Sequence of chain 1.Z:
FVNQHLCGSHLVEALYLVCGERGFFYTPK

Sequence of chain 1.DA:
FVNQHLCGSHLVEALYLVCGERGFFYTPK

Binding-site contacts:
Ligand atom C1 contacts residue LEU11 of chain 1.Z at 3.8 Å (hydrophobic).
Ligand atom O1 contacts residue CYS6 of chain 1.Y at 2.5 Å (h-bond).
Ligand atom C2 contacts residue LEU11 of chain 1.Z at 4.2 Å (hydrophobic).
Ligand atom C4 contacts residue HIS5 of chain 1.DA at 3.9 Å.
Ligand atom C6 contacts residue VAL2 of chain 1.DA at 4.3 Å (hydrophobic).
Ligand atom C2 contacts residue CYS11 of chain 1.Y at 3.9 Å (hydrophobic).
Ligand atom C6 contacts residue CYS7 of chain 1.Z at 4.0 Å (hydrophobic).
Ligand atom C1 contacts residue ILE10 of chain 1.Y at 4.4 Å (hydrophobic).
Ligand atom C1 contacts residue CYS11 of chain 1.Y at 3.8 Å (hydrophobic).
Ligand atom C2 contacts residue LEU16 of chain 1.Y at 4.4 Å (hydrophobic).
Ligand atom C6 contacts residue LEU11 of chain 1.Z at 3.5 Å (hydrophobic).
Ligand atom C4 contacts residue HIS10 of chain 1.Z at 4.0 Å.
Ligand atom C2 contacts residue ILE10 of chain 1.Y at 4.1 Å (hydrophobic).
Ligand atom C4 contacts residue LEU11 of chain 1.Z at 4.0 Å (hydrophobic).
Ligand atom C1 contacts residue CYS6 of chain 1.Y at 3.3 Å (hydrophobic).
Ligand atom O3 contacts residue LEU16 of chain 1.Y at 3.7 Å.
Ligand atom C5 contacts residue LEU11 of chain 1.Z at 3.6 Å (hydrophobic).
Ligand atom O1 contacts residue ILE10 of chain 1.Y at 3.4 Å.
Ligand atom C2 contacts residue HIS5 of chain 1.DA at 4.1 Å.
Ligand atom O1 contacts residue SER9 of chain 1.Y at 3.6 Å.
Ligand atom C3 contacts residue HIS5 of chain 1.DA at 3.5 Å.
Ligand atom O1 contacts residue CYS11 of chain 1.Y at 2.8 Å (h-bond).
Ligand atom C4 contacts residue ALA14 of chain 1.Z at 4.3 Å (hydrophobic).
Ligand atom C5 contacts residue LEU6 of chain 1.DA at 4.2 Å (hydrophobic).
Ligand atom C3 contacts residue LEU16 of chain 1.Y at 4.3 Å (hydrophobic).
Ligand atom C6 contacts residue CYS6 of chain 1.Y at 3.3 Å (hydrophobic).
Ligand atom C5 contacts residue HIS10 of chain 1.Z at 4.0 Å.
Ligand atom C5 contacts residue HIS5 of chain 1.DA at 4.3 Å.
Ligand atom O1 contacts residue LEU11 of chain 1.Z at 4.4 Å.
Ligand atom C5 contacts residue CYS7 of chain 1.Z at 4.2 Å (hydrophobic).
Ligand atom O3 contacts residue LEU17 of chain 1.HA at 3.4 Å.
Ligand atom O1 contacts residue VAL2 of chain 1.DA at 4.3 Å.
Ligand atom O3 contacts residue ALA14 of chain 1.Z at 3.6 Å.
Ligand atom C3 contacts residue LEU11 of chain 1.Z at 4.3 Å (hydrophobic).
Ligand atom O3 contacts residue HIS5 of chain 1.DA at 3.4 Å (h-bond).
Ligand atom C3 contacts residue ALA14 of chain 1.Z at 4.2 Å (hydrophobic).

The protein below binds the small molecule below.
Small molecule (SMILES): Oc1cccc(O)c1

Sequence of chain 1.Y:
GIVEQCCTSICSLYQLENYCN

Sequence of chain 1.HA:
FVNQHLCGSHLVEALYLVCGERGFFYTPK